Binding-site contacts:
Ligand atom C13 contacts residue NDP1 of chain 1.I at 4.0 Å.
Ligand atom C3 contacts residue TYR160 of chain 1.C at 3.8 Å (hydrophobic).
Ligand atom O contacts residue LEU154 of chain 1.C at 3.1 Å.
Ligand atom N contacts residue TYR166 of chain 1.C at 3.7 Å.
Ligand atom N contacts residue NDP1 of chain 1.I at 3.3 Å.
Ligand atom C2 contacts residue ALA155 of chain 1.C at 3.8 Å (hydrophobic).
Ligand atom C4 contacts residue TYR166 of chain 1.C at 3.6 Å (hydrophobic).
Ligand atom N contacts residue ALA155 of chain 1.C at 4.1 Å.
Ligand atom S contacts residue NDP1 of chain 1.I at 4.0 Å.
Ligand atom O contacts residue LEU198 of chain 1.C at 3.7 Å.
Ligand atom C9 contacts residue NDP1 of chain 1.I at 3.4 Å.
Ligand atom O contacts residue ALA155 of chain 1.C at 2.8 Å (h-bond).
Ligand atom N contacts residue SER153 of chain 1.C at 3.2 Å.
Ligand atom C11 contacts residue ALA209 of chain 1.C at 4.1 Å (hydrophobic).
Ligand atom C5 contacts residue TYR160 of chain 1.C at 3.7 Å (hydrophobic).
Ligand atom C6 contacts residue LEU200 of chain 1.C at 3.4 Å (hydrophobic).
Ligand atom C2 contacts residue NDP1 of chain 1.I at 4.0 Å.
Ligand atom C13 contacts residue THR205 of chain 1.C at 4.0 Å.
Ligand atom C2 contacts residue LEU154 of chain 1.C at 4.2 Å (hydrophobic).
Ligand atom C15 contacts residue TYR160 of chain 1.C at 3.3 Å (hydrophobic).
Ligand atom N17 contacts residue NDP1 of chain 1.I at 3.4 Å.
Ligand atom C13 contacts residue ALA206 of chain 1.C at 3.7 Å (hydrophobic).
Ligand atom C14 contacts residue ILE104 of chain 1.C at 3.6 Å (hydrophobic).
Ligand atom C14 contacts residue NDP1 of chain 1.I at 4.2 Å.
Ligand atom C12 contacts residue THR205 of chain 1.C at 3.9 Å.
Ligand atom C8 contacts residue TYR166 of chain 1.C at 3.6 Å (hydrophobic).
Ligand atom C11 contacts residue THR107 of chain 1.C at 3.7 Å.
Ligand atom C12 contacts residue ALA209 of chain 1.C at 3.8 Å (hydrophobic).
Ligand atom N17 contacts residue TYR166 of chain 1.C at 2.7 Å (h-bond).
Ligand atom C12 contacts residue ALA206 of chain 1.C at 3.6 Å (hydrophobic).
Ligand atom C7 contacts residue NDP1 of chain 1.I at 3.9 Å.
Ligand atom C2 contacts residue LEU198 of chain 1.C at 4.0 Å (hydrophobic).
Ligand atom C9 contacts residue TYR166 of chain 1.C at 3.6 Å (hydrophobic).
Ligand atom O contacts residue SER153 of chain 1.C at 3.6 Å.
Ligand atom C7 contacts residue TYR166 of chain 1.C at 3.5 Å (hydrophobic).
Ligand atom C2 contacts residue SER153 of chain 1.C at 3.8 Å.
Ligand atom N17 contacts residue SER153 of chain 1.C at 4.1 Å.
Ligand atom C4 contacts residue NDP1 of chain 1.I at 3.3 Å.
Ligand atom C6 contacts residue GLY199 of chain 1.C at 3.6 Å.
Ligand atom C10 contacts residue LEU109 of chain 1.C at 4.0 Å (hydrophobic).

A small-molecule ligand and the protein it binds are described below.
Small molecule (SMILES): CCC[C@]1(C)SC(NC2CCCCCCC2)=NC1=O

Sequence of chain 1.C:
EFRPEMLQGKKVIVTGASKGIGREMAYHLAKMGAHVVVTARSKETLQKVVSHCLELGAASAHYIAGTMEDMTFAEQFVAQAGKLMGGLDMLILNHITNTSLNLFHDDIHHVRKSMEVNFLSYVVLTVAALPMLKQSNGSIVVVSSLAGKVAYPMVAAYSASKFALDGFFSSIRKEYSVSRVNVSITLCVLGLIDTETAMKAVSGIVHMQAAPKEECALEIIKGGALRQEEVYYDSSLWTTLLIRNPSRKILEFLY